A small-molecule ligand and the protein it binds are described below.
Small molecule (SMILES): CCCCNC(=O)[C@H](C)C[C@H](O)[C@H](Cc1ccccc1)NC(=O)[C@@H]1CCC[C@H](C(C)(C)NC(C)=O)C1

Binding-site contacts:
Ligand atom C5 contacts residue ASP48 of chain 1.B at 3.8 Å.
Ligand atom C39 contacts residue TYR87 of chain 1.B at 3.7 Å (hydrophobic).
Ligand atom O7 contacts residue ASP48 of chain 1.B at 2.5 Å (salt-bridge).
Ligand atom C72 contacts residue GLN28 of chain 1.B at 3.6 Å.
Ligand atom C39 contacts residue GLN89 of chain 1.B at 3.5 Å.
Ligand atom C72 contacts residue GLY29 of chain 1.B at 3.5 Å.
Ligand atom C25 contacts residue GLY50 of chain 1.B at 3.7 Å.
Ligand atom N20 contacts residue TYR214 of chain 1.B at 3.8 Å.
Ligand atom C14 contacts residue THR88 of chain 1.B at 3.7 Å.
Ligand atom C70 contacts residue GLY246 of chain 1.B at 3.7 Å.
Ligand atom C64 contacts residue GLN89 of chain 1.B at 3.8 Å.
Ligand atom C25 contacts residue TYR214 of chain 1.B at 3.8 Å (hydrophobic).
Ligand atom C70 contacts residue THR248 of chain 1.B at 3.5 Å.
Ligand atom O19 contacts residue TYR87 of chain 1.B at 3.2 Å.
Ligand atom C31 contacts residue PRO86 of chain 1.B at 3.6 Å (hydrophobic).
Ligand atom C5 contacts residue ASP244 of chain 1.B at 3.6 Å.
Ligand atom O71 contacts residue THR248 of chain 1.B at 2.6 Å (h-bond).
Ligand atom O7 contacts residue ASP244 of chain 1.B at 2.7 Å (salt-bridge).
Ligand atom N1 contacts residue THR247 of chain 1.B at 3.7 Å.
Ligand atom C9 contacts residue ASP244 of chain 1.B at 3.3 Å.
Ligand atom C14 contacts residue ASP244 of chain 1.B at 3.8 Å.
Ligand atom C47 contacts residue GLY246 of chain 1.B at 3.6 Å.
Ligand atom N20 contacts residue GLY50 of chain 1.B at 2.9 Å (h-bond).
Ligand atom C41 contacts residue PHE124 of chain 1.B at 3.7 Å (hydrophobic).
Ligand atom C12 contacts residue ASP244 of chain 1.B at 3.6 Å.
Ligand atom O50 contacts residue GLN89 of chain 1.B at 3.1 Å (h-bond).
Ligand atom N1 contacts residue GLY246 of chain 1.B at 3.1 Å (h-bond).
Ligand atom O50 contacts residue TYR87 of chain 1.B at 3.6 Å.
Ligand atom C51 contacts residue THR247 of chain 1.B at 3.7 Å.
Ligand atom C41 contacts residue GLN89 of chain 1.B at 3.4 Å.
Ligand atom C72 contacts residue GLY246 of chain 1.B at 3.5 Å.
Ligand atom C80 contacts residue GLY27 of chain 1.B at 3.8 Å.
Ligand atom C76 contacts residue GLN89 of chain 1.B at 3.2 Å.
Ligand atom C18 contacts residue GLY50 of chain 1.B at 3.8 Å.
Ligand atom C22 contacts residue TYR214 of chain 1.B at 3.6 Å (hydrophobic).
Ligand atom C12 contacts residue GLY50 of chain 1.B at 3.6 Å.
Ligand atom C28 contacts residue ILE142 of chain 1.B at 3.7 Å (hydrophobic).
Ligand atom C35 contacts residue ASP48 of chain 1.B at 3.8 Å.
Ligand atom O50 contacts residue THR88 of chain 1.B at 3.3 Å.
Ligand atom O19 contacts residue THR88 of chain 1.B at 3.0 Å (h-bond).

Sequence of chain 1.B:
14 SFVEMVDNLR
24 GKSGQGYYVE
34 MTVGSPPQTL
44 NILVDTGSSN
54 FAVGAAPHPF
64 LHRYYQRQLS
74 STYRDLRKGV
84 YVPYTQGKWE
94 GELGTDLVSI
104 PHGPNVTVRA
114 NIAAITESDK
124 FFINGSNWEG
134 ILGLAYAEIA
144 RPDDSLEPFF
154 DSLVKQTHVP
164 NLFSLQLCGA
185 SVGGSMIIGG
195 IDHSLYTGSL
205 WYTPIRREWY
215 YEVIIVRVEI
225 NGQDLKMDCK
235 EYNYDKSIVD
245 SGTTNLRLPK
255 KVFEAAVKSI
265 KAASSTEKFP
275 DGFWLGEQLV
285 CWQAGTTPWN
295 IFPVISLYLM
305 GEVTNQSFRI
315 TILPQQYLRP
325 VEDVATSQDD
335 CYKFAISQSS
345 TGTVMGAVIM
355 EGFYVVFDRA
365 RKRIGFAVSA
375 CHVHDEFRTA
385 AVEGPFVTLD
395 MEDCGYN